Binding-site contacts:
Ligand atom C1 contacts residue TRP38 of chain 1.A at 3.4 Å (hydrophobic).
Ligand atom O3 contacts residue LYS102 of chain 1.A at 3.8 Å.
Ligand atom C5 contacts residue TYR82 of chain 1.A at 3.8 Å (hydrophobic).
Ligand atom O5 contacts residue ASN37 of chain 1.A at 3.5 Å (h-bond).
Ligand atom O3 contacts residue TYR51 of chain 1.A at 4.1 Å.
Ligand atom C1 contacts residue ASP179 of chain 1.A at 3.9 Å.
Ligand atom O2 contacts residue TYR51 of chain 1.A at 4.2 Å.
Ligand atom C2 contacts residue VAL104 of chain 1.A at 3.8 Å (hydrophobic).
Ligand atom O4 contacts residue TRP38 of chain 1.A at 3.3 Å.
Ligand atom C5 contacts residue ASN37 of chain 1.A at 3.4 Å.
Ligand atom C3 contacts residue ASN37 of chain 1.A at 4.2 Å.
Ligand atom O5 contacts residue TRP38 of chain 1.A at 3.5 Å (h-bond).
Ligand atom C3 contacts residue ARG39 of chain 1.A at 3.8 Å.
Ligand atom C4 contacts residue TRP38 of chain 1.A at 3.9 Å (hydrophobic).
Ligand atom O1 contacts residue ASP179 of chain 1.A at 3.1 Å (salt-bridge).
Ligand atom C2 contacts residue ASN37 of chain 1.A at 3.9 Å.
Ligand atom O2 contacts residue ASN103 of chain 1.A at 3.6 Å.
Ligand atom O3 contacts residue ASN103 of chain 1.A at 2.7 Å (h-bond).
Ligand atom O2 contacts residue VAL104 of chain 1.A at 2.9 Å (h-bond).
Ligand atom O2 contacts residue LYS181 of chain 1.A at 3.7 Å.
Ligand atom C5 contacts residue TRP38 of chain 1.A at 3.7 Å (hydrophobic).
Ligand atom C2 contacts residue ASN103 of chain 1.A at 3.5 Å.
Ligand atom O2 contacts residue TRP38 of chain 1.A at 3.9 Å.
Ligand atom C3 contacts residue ASN103 of chain 1.A at 3.6 Å.
Ligand atom C2 contacts residue ASP179 of chain 1.A at 3.4 Å.
Ligand atom O2 contacts residue ASP179 of chain 1.A at 2.5 Å (salt-bridge).
Ligand atom O3 contacts residue ASN37 of chain 1.A at 3.4 Å (h-bond).
Ligand atom O3 contacts residue THR201 of chain 1.A at 4.3 Å.
Ligand atom C3 contacts residue TRP40 of chain 1.A at 4.1 Å (hydrophobic).
Ligand atom O4 contacts residue VAL104 of chain 1.A at 4.1 Å.
Ligand atom C4 contacts residue ASN103 of chain 1.A at 4.3 Å.
Ligand atom O2 contacts residue ASN37 of chain 1.A at 2.8 Å (h-bond).
Ligand atom O4 contacts residue TRP40 of chain 1.A at 3.3 Å.
Ligand atom C5 contacts residue LYS181 of chain 1.A at 4.3 Å.
Ligand atom C2 contacts residue TRP38 of chain 1.A at 3.5 Å (hydrophobic).
Ligand atom O3 contacts residue VAL104 of chain 1.A at 3.9 Å.
Ligand atom C4 contacts residue THR201 of chain 1.A at 4.0 Å.
Ligand atom O5 contacts residue TYR82 of chain 1.A at 4.2 Å.
Ligand atom C3 contacts residue TRP38 of chain 1.A at 3.8 Å (hydrophobic).
Ligand atom O3 contacts residue ASN49 of chain 1.A at 3.8 Å.

The small molecule below binds the protein below.
Small molecule (SMILES): O[C@@H]1[C@@H](O)[C@H](O[C@@H]2CO[C@@H](O[C@@H]3CO[C@@H](O)[C@H](O)[C@H]3O)[C@H](O)[C@H]2O)OC[C@H]1O

Sequence of chain 1.A:
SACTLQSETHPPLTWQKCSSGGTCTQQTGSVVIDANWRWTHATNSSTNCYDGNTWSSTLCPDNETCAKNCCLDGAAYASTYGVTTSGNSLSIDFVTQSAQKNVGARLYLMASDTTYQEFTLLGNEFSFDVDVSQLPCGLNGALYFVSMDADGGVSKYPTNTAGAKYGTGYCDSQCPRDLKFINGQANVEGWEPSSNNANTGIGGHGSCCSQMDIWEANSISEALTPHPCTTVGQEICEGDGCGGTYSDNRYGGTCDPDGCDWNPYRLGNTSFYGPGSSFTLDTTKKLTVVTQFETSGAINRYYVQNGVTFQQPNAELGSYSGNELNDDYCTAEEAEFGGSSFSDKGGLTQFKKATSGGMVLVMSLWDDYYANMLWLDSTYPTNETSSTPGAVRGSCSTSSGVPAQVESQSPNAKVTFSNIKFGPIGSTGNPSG